The small molecule below binds the protein below.
Small molecule (SMILES): O=C(O)[C@@H]1O[C@H](O[C@H]2[C@@H](OS(=O)(=O)O)O[C@@H](O)[C@H](NS(=O)(=O)O)[C@H]2O)[C@@H](OS(=O)(=O)O)[C@H](O)[C@@H]1O

Binding-site contacts:
Ligand atom O6A contacts residue LEU62 of chain 9.B at 3.4 Å.
Ligand atom O5 contacts residue LYS156 of chain 9.B at 3.4 Å.
Ligand atom SAG contacts residue THR4 of chain 9.B at 3.9 Å.
Ligand atom OAH contacts residue LEU2 of chain 9.B at 2.8 Å (h-bond).
Ligand atom C6 contacts residue SER93 of chain 9.B at 4.0 Å.
Ligand atom C3 contacts residue ALA158 of chain 9.B at 4.0 Å (hydrophobic).
Ligand atom O3 contacts residue LYS156 of chain 9.B at 3.0 Å.
Ligand atom C5 contacts residue HIS155 of chain 9.B at 4.0 Å.
Ligand atom C6 contacts residue HIS155 of chain 9.B at 3.4 Å.
Ligand atom OAF contacts residue ALA158 of chain 9.B at 3.3 Å.
Ligand atom O6A contacts residue HIS155 of chain 9.B at 3.8 Å.
Ligand atom O4 contacts residue HIS155 of chain 9.B at 3.5 Å (h-bond).
Ligand atom O6B contacts residue LYS156 of chain 9.B at 3.3 Å.
Ligand atom O3 contacts residue ALA158 of chain 9.B at 3.0 Å (h-bond).
Ligand atom C5 contacts residue LEU62 of chain 9.B at 3.8 Å (hydrophobic).
Ligand atom OBI contacts residue LYS156 of chain 9.B at 4.0 Å.
Ligand atom SAG contacts residue ARG157 of chain 9.B at 3.6 Å (salt-bridge).
Ligand atom O5 contacts residue HIS155 of chain 9.B at 3.6 Å.
Ligand atom O6B contacts residue LEU62 of chain 9.B at 4.0 Å.
Ligand atom O6A contacts residue HIS94 of chain 9.B at 3.2 Å (h-bond).
Ligand atom O6B contacts residue ARG157 of chain 9.B at 3.3 Å (salt-bridge).
Ligand atom C3 contacts residue ARG157 of chain 9.B at 3.7 Å.
Ligand atom OAH contacts residue ASP3 of chain 9.B at 4.0 Å.
Ligand atom C6 contacts residue LEU62 of chain 9.B at 3.5 Å (hydrophobic).
Ligand atom OAH contacts residue THR4 of chain 9.B at 3.7 Å.
Ligand atom C3 contacts residue LYS156 of chain 9.B at 4.0 Å.
Ligand atom OAH contacts residue ARG157 of chain 9.B at 3.1 Å (salt-bridge).
Ligand atom O4 contacts residue SER93 of chain 9.B at 3.0 Å (h-bond).
Ligand atom C6 contacts residue HIS94 of chain 9.B at 3.9 Å.
Ligand atom O5 contacts residue ARG157 of chain 9.B at 3.8 Å.
Ligand atom C2 contacts residue ALA158 of chain 9.B at 3.7 Å (hydrophobic).
Ligand atom C4 contacts residue LYS156 of chain 9.B at 4.0 Å.
Ligand atom OAF contacts residue THR4 of chain 9.B at 2.9 Å (h-bond).
Ligand atom O6B contacts residue HIS155 of chain 9.B at 3.3 Å (h-bond).
Ligand atom O6A contacts residue SER93 of chain 9.B at 3.2 Å.
Ligand atom OAF contacts residue ARG157 of chain 9.B at 2.8 Å (salt-bridge).
Ligand atom O3 contacts residue ARG157 of chain 9.B at 3.3 Å (salt-bridge).
Ligand atom O5B contacts residue LYS156 of chain 9.B at 3.3 Å.
Ligand atom O4 contacts residue LYS156 of chain 9.B at 3.5 Å.
Ligand atom O6B contacts residue HIS94 of chain 9.B at 4.0 Å.

Sequence of chain 9.B:
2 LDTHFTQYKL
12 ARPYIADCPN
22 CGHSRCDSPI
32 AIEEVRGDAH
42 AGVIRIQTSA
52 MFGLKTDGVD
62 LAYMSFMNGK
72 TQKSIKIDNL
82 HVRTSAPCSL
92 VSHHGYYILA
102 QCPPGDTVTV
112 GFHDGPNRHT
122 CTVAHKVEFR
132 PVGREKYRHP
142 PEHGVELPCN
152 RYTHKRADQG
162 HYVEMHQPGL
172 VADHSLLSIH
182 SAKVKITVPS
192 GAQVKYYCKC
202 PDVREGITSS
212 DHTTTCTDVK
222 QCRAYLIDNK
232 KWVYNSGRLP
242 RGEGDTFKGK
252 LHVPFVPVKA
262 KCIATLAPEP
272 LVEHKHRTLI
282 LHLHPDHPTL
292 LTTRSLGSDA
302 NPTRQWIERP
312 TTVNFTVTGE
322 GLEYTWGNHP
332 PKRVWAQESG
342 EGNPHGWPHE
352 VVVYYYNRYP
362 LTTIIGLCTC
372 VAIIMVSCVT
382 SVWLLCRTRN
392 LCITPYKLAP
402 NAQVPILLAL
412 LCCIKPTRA